The protein below binds the small molecule below.
Small molecule (SMILES): CC(=O)N[C@@H]1[C@@H](O)[C@H](O)[C@@H](CO)O[C@H]1O

Sequence of chain 2.A:
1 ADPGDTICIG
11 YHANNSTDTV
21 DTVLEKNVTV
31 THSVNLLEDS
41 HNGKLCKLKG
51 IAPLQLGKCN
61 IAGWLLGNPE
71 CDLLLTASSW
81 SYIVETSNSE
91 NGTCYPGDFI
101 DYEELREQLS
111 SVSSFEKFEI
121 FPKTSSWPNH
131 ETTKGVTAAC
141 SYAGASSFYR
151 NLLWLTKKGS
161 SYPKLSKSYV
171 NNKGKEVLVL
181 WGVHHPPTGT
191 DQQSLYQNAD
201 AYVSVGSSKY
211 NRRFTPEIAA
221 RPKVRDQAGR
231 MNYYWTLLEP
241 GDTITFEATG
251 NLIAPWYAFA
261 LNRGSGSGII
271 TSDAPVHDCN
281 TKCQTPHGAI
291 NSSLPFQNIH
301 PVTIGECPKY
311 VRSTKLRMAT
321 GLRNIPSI

Binding-site contacts:
Ligand atom C2 contacts residue ASN291 of chain 2.A at 2.6 Å.
Ligand atom O6 contacts residue LYS282 of chain 2.A at 4.1 Å.
Ligand atom O6 contacts residue ASN280 of chain 2.A at 4.5 Å.
Ligand atom C1 contacts residue ASN280 of chain 2.A at 4.0 Å.
Ligand atom C7 contacts residue ASN291 of chain 2.A at 4.1 Å.
Ligand atom C5 contacts residue ASN291 of chain 2.A at 3.7 Å.
Ligand atom O5 contacts residue ASN291 of chain 2.A at 2.4 Å (h-bond).
Ligand atom C1 contacts residue ASN291 of chain 2.A at 1.4 Å.
Ligand atom C3 contacts residue ASN291 of chain 2.A at 3.8 Å.
Ligand atom C3 contacts residue ASN280 of chain 2.A at 4.5 Å.
Ligand atom O4 contacts residue ASN280 of chain 2.A at 4.2 Å.
Ligand atom N2 contacts residue ASN291 of chain 2.A at 2.9 Å (h-bond).
Ligand atom C4 contacts residue ASN291 of chain 2.A at 4.3 Å.
Ligand atom C5 contacts residue ASN280 of chain 2.A at 3.4 Å.
Ligand atom C4 contacts residue ASN280 of chain 2.A at 4.3 Å.
Ligand atom O5 contacts residue ASN280 of chain 2.A at 3.8 Å.
Ligand atom O6 contacts residue THR281 of chain 2.A at 4.2 Å.
Ligand atom C6 contacts residue ASN280 of chain 2.A at 4.3 Å.